Binding-site contacts:
Ligand atom C2 contacts residue LYS130 of chain 1.A at 3.1 Å.
Ligand atom PG contacts residue MG1 of chain 1.C at 3.2 Å.
Ligand atom O4' contacts residue PHE129 of chain 1.A at 3.4 Å.
Ligand atom N7 contacts residue GLU187 of chain 1.A at 3.6 Å.
Ligand atom N3B contacts residue MG1 of chain 1.C at 3.5 Å.
Ligand atom O2G contacts residue ALA236 of chain 1.A at 3.5 Å.
Ligand atom O3A contacts residue GLY184 of chain 1.A at 3.3 Å (h-bond).
Ligand atom C4 contacts residue ASN127 of chain 1.A at 3.5 Å.
Ligand atom O1A contacts residue ASN233 of chain 1.A at 3.1 Å (h-bond).
Ligand atom O3A contacts residue ASN233 of chain 1.A at 3.2 Å (h-bond).
Ligand atom N9 contacts residue ASN127 of chain 1.A at 3.1 Å (h-bond).
Ligand atom N3B contacts residue ASN233 of chain 1.A at 3.0 Å (h-bond).
Ligand atom O2A contacts residue GLY184 of chain 1.A at 3.1 Å.
Ligand atom O2G contacts residue SER181 of chain 1.A at 2.6 Å (h-bond).
Ligand atom C8 contacts residue GLU187 of chain 1.A at 3.5 Å.
Ligand atom C8 contacts residue ASN127 of chain 1.A at 3.0 Å.
Ligand atom N6 contacts residue TYR135 of chain 1.A at 3.0 Å (h-bond).
Ligand atom O1B contacts residue THR186 of chain 1.A at 2.9 Å (h-bond).
Ligand atom O2B contacts residue GLY184 of chain 1.A at 3.0 Å (h-bond).
Ligand atom O2B contacts residue ALA183 of chain 1.A at 3.3 Å (h-bond).
Ligand atom PB contacts residue MG1 of chain 1.C at 3.2 Å.
Ligand atom O4' contacts residue ASN127 of chain 1.A at 2.9 Å (h-bond).
Ligand atom N7 contacts residue ASN127 of chain 1.A at 3.5 Å (h-bond).
Ligand atom N3B contacts residue LYS185 of chain 1.A at 3.6 Å.
Ligand atom N3B contacts residue GLY182 of chain 1.A at 2.7 Å (h-bond).
Ligand atom O3G contacts residue MG1 of chain 1.C at 2.0 Å.
Ligand atom O2A contacts residue THR186 of chain 1.A at 3.1 Å (h-bond).
Ligand atom O2A contacts residue GLU187 of chain 1.A at 2.9 Å (salt-bridge).
Ligand atom C5' contacts residue ASN233 of chain 1.A at 3.5 Å.
Ligand atom O1B contacts residue MG1 of chain 1.C at 2.0 Å.
Ligand atom O2G contacts residue ASN233 of chain 1.A at 3.4 Å (h-bond).
Ligand atom O2A contacts residue LYS185 of chain 1.A at 3.5 Å (salt-bridge).
Ligand atom N1 contacts residue PRO128 of chain 1.A at 3.5 Å.
Ligand atom PB contacts residue LYS185 of chain 1.A at 3.6 Å.
Ligand atom O1G contacts residue GLY457 of chain 1.A at 2.7 Å (h-bond).
Ligand atom O2B contacts residue LYS185 of chain 1.A at 2.8 Å (salt-bridge).
Ligand atom O3G contacts residue SER237 of chain 1.A at 2.8 Å (h-bond).
Ligand atom C1' contacts residue ASN127 of chain 1.A at 3.5 Å.
Ligand atom O1G contacts residue SER181 of chain 1.A at 3.5 Å.
Ligand atom O1G contacts residue LYS185 of chain 1.A at 2.6 Å (salt-bridge).

This small molecule binds to this protein.
Small molecule (SMILES): Nc1ncnc2c1ncn2[C@@H]1O[C@H](CO[P](=O)(O)O[P](=O)(O)NP(=O)(O)O)[C@@H](O)[C@H]1O

Sequence of chain 1.A:
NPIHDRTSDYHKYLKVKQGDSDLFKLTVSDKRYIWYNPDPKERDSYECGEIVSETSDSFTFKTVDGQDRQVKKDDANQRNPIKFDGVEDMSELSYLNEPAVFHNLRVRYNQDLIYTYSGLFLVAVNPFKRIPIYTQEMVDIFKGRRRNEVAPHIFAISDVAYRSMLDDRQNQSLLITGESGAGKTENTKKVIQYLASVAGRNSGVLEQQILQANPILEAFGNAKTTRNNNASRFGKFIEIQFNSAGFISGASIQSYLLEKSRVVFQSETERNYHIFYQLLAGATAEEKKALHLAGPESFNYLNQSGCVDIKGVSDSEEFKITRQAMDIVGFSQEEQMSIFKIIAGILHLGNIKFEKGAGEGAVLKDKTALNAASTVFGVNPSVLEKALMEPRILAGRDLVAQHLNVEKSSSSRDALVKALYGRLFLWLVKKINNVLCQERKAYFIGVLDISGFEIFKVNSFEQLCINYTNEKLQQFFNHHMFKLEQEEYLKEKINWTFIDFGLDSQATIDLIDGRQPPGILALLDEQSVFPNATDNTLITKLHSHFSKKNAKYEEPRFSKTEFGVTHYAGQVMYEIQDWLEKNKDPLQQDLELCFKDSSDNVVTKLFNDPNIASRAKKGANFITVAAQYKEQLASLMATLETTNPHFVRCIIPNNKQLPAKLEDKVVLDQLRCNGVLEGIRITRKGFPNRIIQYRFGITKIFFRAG